Sequence of chain 1.A:
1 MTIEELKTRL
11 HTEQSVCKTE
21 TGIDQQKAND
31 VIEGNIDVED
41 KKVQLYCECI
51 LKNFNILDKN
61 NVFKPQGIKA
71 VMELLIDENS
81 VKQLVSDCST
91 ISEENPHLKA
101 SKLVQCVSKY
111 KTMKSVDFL

Binding-site contacts:
Ligand atom C1 contacts residue VAL107 of chain 1.A at 3.9 Å (hydrophobic).
Ligand atom C12 contacts residue LEU75 of chain 1.A at 3.8 Å (hydrophobic).
Ligand atom C14 contacts residue LEU6 of chain 1.A at 3.9 Å (hydrophobic).
Ligand atom C9 contacts residue MET72 of chain 1.A at 4.0 Å (hydrophobic).
Ligand atom C7 contacts residue MET113 of chain 1.A at 3.7 Å (hydrophobic).
Ligand atom C2 contacts residue ILE68 of chain 1.A at 3.6 Å (hydrophobic).
Ligand atom C9 contacts residue MET113 of chain 1.A at 3.4 Å (hydrophobic).
Ligand atom C14 contacts residue VAL71 of chain 1.A at 3.3 Å (hydrophobic).
Ligand atom C2 contacts residue VAL107 of chain 1.A at 3.6 Å (hydrophobic).
Ligand atom C6 contacts residue VAL107 of chain 1.A at 3.6 Å (hydrophobic).
Ligand atom C16 contacts residue PHE54 of chain 1.A at 3.8 Å (hydrophobic).
Ligand atom C11 contacts residue MET72 of chain 1.A at 3.4 Å (hydrophobic).
Ligand atom C4 contacts residue VAL107 of chain 1.A at 3.5 Å (hydrophobic).
Ligand atom C1 contacts residue LEU51 of chain 1.A at 3.9 Å (hydrophobic).
Ligand atom C2 contacts residue MET72 of chain 1.A at 3.5 Å (hydrophobic).
Ligand atom C10 contacts residue LEU75 of chain 1.A at 3.7 Å (hydrophobic).
Ligand atom C12 contacts residue MET113 of chain 1.A at 3.7 Å (hydrophobic).
Ligand atom C5 contacts residue LEU51 of chain 1.A at 3.6 Å (hydrophobic).
Ligand atom C13 contacts residue PHE54 of chain 1.A at 3.5 Å (hydrophobic).
Ligand atom C3 contacts residue ILE68 of chain 1.A at 3.8 Å (hydrophobic).
Ligand atom N1 contacts residue MET113 of chain 1.A at 4.0 Å.
Ligand atom C12 contacts residue MET72 of chain 1.A at 3.9 Å (hydrophobic).
Ligand atom C3 contacts residue LEU51 of chain 1.A at 3.6 Å (hydrophobic).
Ligand atom C6 contacts residue LEU51 of chain 1.A at 4.0 Å (hydrophobic).
Ligand atom C10 contacts residue VAL71 of chain 1.A at 3.9 Å (hydrophobic).
Ligand atom C13 contacts residue VAL71 of chain 1.A at 3.8 Å (hydrophobic).
Ligand atom C11 contacts residue THR112 of chain 1.A at 3.7 Å.
Ligand atom C6 contacts residue VAL104 of chain 1.A at 3.6 Å (hydrophobic).
Ligand atom C8 contacts residue VAL71 of chain 1.A at 3.6 Å (hydrophobic).
Ligand atom C5 contacts residue LEU103 of chain 1.A at 3.6 Å (hydrophobic).
Ligand atom C1 contacts residue ILE56 of chain 1.A at 3.6 Å (hydrophobic).
Ligand atom C5 contacts residue VAL104 of chain 1.A at 3.6 Å (hydrophobic).
Ligand atom C14 contacts residue LEU10 of chain 1.A at 4.0 Å (hydrophobic).
Ligand atom C12 contacts residue THR112 of chain 1.A at 3.3 Å.
Ligand atom C3 contacts residue VAL107 of chain 1.A at 3.5 Å (hydrophobic).
Ligand atom C5 contacts residue VAL107 of chain 1.A at 3.5 Å (hydrophobic).
Ligand atom C1 contacts residue ILE68 of chain 1.A at 2.8 Å (hydrophobic).
Ligand atom C13 contacts residue LEU10 of chain 1.A at 3.8 Å (hydrophobic).
Ligand atom C11 contacts residue MET113 of chain 1.A at 3.8 Å (hydrophobic).
Ligand atom C11 contacts residue LYS111 of chain 1.A at 3.4 Å.

This protein binds this small molecule.
Small molecule (SMILES): c1ccc(Nc2cccc3ccccc23)cc1